Binding-site contacts:
Ligand atom CAJ contacts residue GLU100 of chain 1.A at 4.4 Å.
Ligand atom CAC contacts residue PRO189 of chain 1.A at 4.4 Å (hydrophobic).
Ligand atom CAQ contacts residue ILE107 of chain 1.A at 4.0 Å (hydrophobic).
Ligand atom CBA contacts residue GLU100 of chain 1.A at 4.3 Å.
Ligand atom CBA contacts residue ILE184 of chain 1.A at 3.8 Å (hydrophobic).
Ligand atom CAS contacts residue THR134 of chain 1.A at 4.1 Å.
Ligand atom CAC contacts residue CYS103 of chain 1.A at 3.8 Å (hydrophobic).
Ligand atom OAF contacts residue VAL130 of chain 1.A at 4.0 Å.
Ligand atom CAA contacts residue ILE188 of chain 1.A at 4.2 Å (hydrophobic).
Ligand atom CAY contacts residue ILE131 of chain 1.A at 4.4 Å (hydrophobic).
Ligand atom CAM contacts residue VAL130 of chain 1.A at 3.7 Å (hydrophobic).
Ligand atom CAJ contacts residue PRO189 of chain 1.A at 4.3 Å (hydrophobic).
Ligand atom CAM contacts residue ARG127 of chain 1.A at 4.3 Å.
Ligand atom CAO contacts residue ILE192 of chain 1.A at 4.3 Å (hydrophobic).
Ligand atom CAX contacts residue ARG127 of chain 1.A at 4.2 Å.
Ligand atom CAR contacts residue THR134 of chain 1.A at 4.0 Å.
Ligand atom CAB contacts residue GLU100 of chain 1.A at 4.3 Å.
Ligand atom CAB contacts residue ILE184 of chain 1.A at 4.3 Å (hydrophobic).
Ligand atom CAL contacts residue ARG127 of chain 1.A at 4.0 Å.
Ligand atom CAB contacts residue ILE138 of chain 1.A at 3.8 Å (hydrophobic).
Ligand atom CAY contacts residue VAL130 of chain 1.A at 4.1 Å (hydrophobic).
Ligand atom OAW contacts residue ILE131 of chain 1.A at 3.2 Å.
Ligand atom CAA contacts residue ILE184 of chain 1.A at 3.5 Å (hydrophobic).
Ligand atom CAS contacts residue ILE138 of chain 1.A at 4.1 Å (hydrophobic).
Ligand atom CAP contacts residue ILE192 of chain 1.A at 4.4 Å (hydrophobic).
Ligand atom CAU contacts residue ILE138 of chain 1.A at 4.2 Å (hydrophobic).
Ligand atom CAD contacts residue THR134 of chain 1.A at 4.1 Å.
Ligand atom CAR contacts residue ILE131 of chain 1.A at 4.0 Å (hydrophobic).
Ligand atom CBH contacts residue THR134 of chain 1.A at 4.4 Å.
Ligand atom OAH contacts residue ARG127 of chain 1.A at 3.3 Å (salt-bridge).
Ligand atom CAU contacts residue VAL135 of chain 1.A at 4.4 Å (hydrophobic).
Ligand atom CBC contacts residue ILE131 of chain 1.A at 3.4 Å (hydrophobic).
Ligand atom CBB contacts residue GLU100 of chain 1.A at 4.4 Å.
Ligand atom CAT contacts residue THR134 of chain 1.A at 3.7 Å.
Ligand atom CAT contacts residue ILE131 of chain 1.A at 4.1 Å (hydrophobic).
Ligand atom CAB contacts residue VAL142 of chain 1.A at 4.3 Å (hydrophobic).
Ligand atom CAC contacts residue GLU100 of chain 1.A at 3.7 Å.

The small molecule below binds the protein below.
Small molecule (SMILES): CC(C)CCC[C@@H](C)[C@H]1CC[C@H]2[C@@H]3CC=C4C[C@@H](OC(=O)CCC(=O)O)CC[C@]4(C)[C@H]3CC[C@]12C

Sequence of chain 1.A:
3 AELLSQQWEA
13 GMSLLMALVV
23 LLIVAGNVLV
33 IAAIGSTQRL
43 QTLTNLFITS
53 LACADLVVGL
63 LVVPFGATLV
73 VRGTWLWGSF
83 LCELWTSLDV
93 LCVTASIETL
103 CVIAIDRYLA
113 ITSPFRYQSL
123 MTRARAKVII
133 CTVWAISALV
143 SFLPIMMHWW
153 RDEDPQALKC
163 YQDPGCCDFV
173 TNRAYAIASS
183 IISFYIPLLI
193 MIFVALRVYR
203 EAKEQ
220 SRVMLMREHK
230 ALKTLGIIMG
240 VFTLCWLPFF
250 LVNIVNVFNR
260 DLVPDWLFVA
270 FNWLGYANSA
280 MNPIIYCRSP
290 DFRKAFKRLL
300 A